The small molecule below binds the protein below.
Small molecule (SMILES): O=C(O)C[C@H](NC(=O)CP(=O)(O)O)C(=O)O

Sequence of chain 1.C:
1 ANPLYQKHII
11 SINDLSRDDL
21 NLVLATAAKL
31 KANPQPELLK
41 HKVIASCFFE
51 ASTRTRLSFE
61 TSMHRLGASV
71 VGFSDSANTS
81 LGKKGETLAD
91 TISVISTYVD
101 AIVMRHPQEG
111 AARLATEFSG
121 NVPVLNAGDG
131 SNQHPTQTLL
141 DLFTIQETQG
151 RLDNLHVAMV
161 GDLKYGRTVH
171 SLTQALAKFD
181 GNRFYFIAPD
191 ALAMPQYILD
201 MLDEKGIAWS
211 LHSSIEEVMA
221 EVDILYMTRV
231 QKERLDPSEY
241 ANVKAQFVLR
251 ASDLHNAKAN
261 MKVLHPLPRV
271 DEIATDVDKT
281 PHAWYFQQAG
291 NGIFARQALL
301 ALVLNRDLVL

Sequence of chain 2.C:
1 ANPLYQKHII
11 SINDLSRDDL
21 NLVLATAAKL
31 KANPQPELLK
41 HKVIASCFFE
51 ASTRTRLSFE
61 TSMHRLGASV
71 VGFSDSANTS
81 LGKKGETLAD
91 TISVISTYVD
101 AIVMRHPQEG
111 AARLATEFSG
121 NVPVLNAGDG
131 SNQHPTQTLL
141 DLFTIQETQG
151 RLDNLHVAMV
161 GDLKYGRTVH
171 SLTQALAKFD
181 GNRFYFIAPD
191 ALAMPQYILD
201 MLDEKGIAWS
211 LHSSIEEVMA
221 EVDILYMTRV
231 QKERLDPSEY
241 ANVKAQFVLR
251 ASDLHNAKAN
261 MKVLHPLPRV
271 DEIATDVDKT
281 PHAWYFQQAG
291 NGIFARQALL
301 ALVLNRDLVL

Binding-site contacts:
Ligand atom O3P contacts residue ARG105 of chain 2.C at 3.3 Å (salt-bridge).
Ligand atom O1P contacts residue SER80 of chain 1.C at 3.1 Å (h-bond).
Ligand atom C2 contacts residue THR168 of chain 2.C at 3.6 Å.
Ligand atom P contacts residue ARG105 of chain 2.C at 3.6 Å.
Ligand atom O2 contacts residue HIS134 of chain 2.C at 3.5 Å.
Ligand atom O3 contacts residue ARG105 of chain 2.C at 3.4 Å (salt-bridge).
Ligand atom C3 contacts residue LEU267 of chain 2.C at 3.5 Å (hydrophobic).
Ligand atom O3P contacts residue THR53 of chain 2.C at 3.5 Å (h-bond).
Ligand atom O1 contacts residue ARG105 of chain 2.C at 2.9 Å (salt-bridge).
Ligand atom O1P contacts residue ARG105 of chain 2.C at 2.9 Å (salt-bridge).
Ligand atom O5 contacts residue GLN231 of chain 2.C at 2.9 Å (h-bond).
Ligand atom P contacts residue SER80 of chain 1.C at 3.6 Å.
Ligand atom O3 contacts residue LYS84 of chain 1.C at 3.0 Å (salt-bridge).
Ligand atom O2P contacts residue ARG54 of chain 2.C at 2.9 Å (salt-bridge).
Ligand atom O2P contacts residue SER80 of chain 1.C at 2.9 Å (h-bond).
Ligand atom O1 contacts residue GLN137 of chain 2.C at 3.6 Å.
Ligand atom O5 contacts residue ARG229 of chain 2.C at 2.9 Å (salt-bridge).
Ligand atom O3P contacts residue ARG54 of chain 2.C at 3.5 Å (salt-bridge).
Ligand atom O1 contacts residue HIS134 of chain 2.C at 2.8 Å (h-bond).
Ligand atom C5 contacts residue GLN231 of chain 2.C at 3.5 Å.
Ligand atom O1 contacts residue THR55 of chain 2.C at 2.9 Å (h-bond).
Ligand atom C1 contacts residue LEU267 of chain 2.C at 3.5 Å (hydrophobic).
Ligand atom O3P contacts residue THR55 of chain 2.C at 2.7 Å (h-bond).
Ligand atom O4 contacts residue ARG229 of chain 2.C at 2.9 Å (salt-bridge).
Ligand atom C3 contacts residue THR168 of chain 2.C at 3.6 Å.
Ligand atom C1P contacts residue LEU267 of chain 2.C at 3.3 Å (hydrophobic).
Ligand atom O3P contacts residue SER52 of chain 2.C at 2.5 Å (h-bond).
Ligand atom O3 contacts residue ARG167 of chain 2.C at 2.8 Å (salt-bridge).
Ligand atom C1P contacts residue ARG54 of chain 2.C at 3.3 Å.
Ligand atom C4 contacts residue HIS134 of chain 2.C at 3.7 Å.
Ligand atom P contacts residue SER52 of chain 2.C at 3.7 Å.
Ligand atom C5 contacts residue LEU267 of chain 2.C at 3.6 Å (hydrophobic).
Ligand atom O2P contacts residue THR53 of chain 2.C at 2.8 Å (h-bond).
Ligand atom O4 contacts residue LYS84 of chain 1.C at 2.8 Å (salt-bridge).
Ligand atom C4 contacts residue ARG167 of chain 2.C at 3.5 Å.
Ligand atom P contacts residue THR53 of chain 2.C at 3.6 Å.
Ligand atom O1P contacts residue LYS84 of chain 1.C at 2.8 Å (salt-bridge).
Ligand atom C5 contacts residue ARG229 of chain 2.C at 3.5 Å.
Ligand atom O2 contacts residue ARG167 of chain 2.C at 2.7 Å (salt-bridge).
Ligand atom N2 contacts residue LEU267 of chain 2.C at 2.8 Å (h-bond).